Sequence of chain 1.A:
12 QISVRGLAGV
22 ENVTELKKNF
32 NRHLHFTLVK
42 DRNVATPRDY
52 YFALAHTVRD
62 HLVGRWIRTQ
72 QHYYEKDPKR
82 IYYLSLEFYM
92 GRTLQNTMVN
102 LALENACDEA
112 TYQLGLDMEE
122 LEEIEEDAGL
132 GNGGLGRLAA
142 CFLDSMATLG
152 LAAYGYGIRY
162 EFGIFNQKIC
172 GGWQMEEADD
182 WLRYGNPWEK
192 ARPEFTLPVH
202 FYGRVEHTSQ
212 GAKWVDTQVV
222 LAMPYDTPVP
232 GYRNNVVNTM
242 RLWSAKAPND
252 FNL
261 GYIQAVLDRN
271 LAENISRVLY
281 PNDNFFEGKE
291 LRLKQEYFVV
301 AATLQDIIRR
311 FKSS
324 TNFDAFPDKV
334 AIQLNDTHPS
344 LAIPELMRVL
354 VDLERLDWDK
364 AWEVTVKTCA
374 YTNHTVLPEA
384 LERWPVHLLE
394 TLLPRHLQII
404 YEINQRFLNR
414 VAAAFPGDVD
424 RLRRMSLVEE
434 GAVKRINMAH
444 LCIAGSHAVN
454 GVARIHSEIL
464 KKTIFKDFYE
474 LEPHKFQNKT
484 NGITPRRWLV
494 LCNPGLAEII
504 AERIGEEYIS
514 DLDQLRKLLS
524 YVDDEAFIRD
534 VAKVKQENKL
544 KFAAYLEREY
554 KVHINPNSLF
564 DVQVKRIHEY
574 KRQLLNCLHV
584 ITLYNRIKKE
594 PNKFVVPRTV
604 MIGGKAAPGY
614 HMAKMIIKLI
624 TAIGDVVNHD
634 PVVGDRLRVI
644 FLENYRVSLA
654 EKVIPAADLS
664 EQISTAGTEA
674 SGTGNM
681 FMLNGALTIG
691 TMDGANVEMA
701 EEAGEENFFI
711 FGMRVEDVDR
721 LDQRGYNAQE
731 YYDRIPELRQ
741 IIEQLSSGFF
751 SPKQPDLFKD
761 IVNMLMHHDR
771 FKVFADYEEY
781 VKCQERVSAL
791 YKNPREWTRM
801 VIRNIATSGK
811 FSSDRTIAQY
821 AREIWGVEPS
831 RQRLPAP

A protein and the small-molecule ligand that binds it are described below.
Small molecule (SMILES): O=C(NC(=O)c1ccccc1)N[C@@H]1O[C@H](CO)[C@@H](O)[C@H](O)[C@H]1O

Binding-site contacts:
Ligand atom C13 contacts residue GLU88 of chain 1.A at 3.8 Å.
Ligand atom O3 contacts residue SER674 of chain 1.A at 3.0 Å (h-bond).
Ligand atom O3 contacts residue ALA673 of chain 1.A at 3.3 Å (h-bond).
Ligand atom C6 contacts residue ASN484 of chain 1.A at 3.4 Å.
Ligand atom O4 contacts residue SER674 of chain 1.A at 3.6 Å.
Ligand atom C13 contacts residue ASN282 of chain 1.A at 3.7 Å.
Ligand atom O4 contacts residue GLY675 of chain 1.A at 2.9 Å (h-bond).
Ligand atom C4 contacts residue GLY675 of chain 1.A at 3.8 Å.
Ligand atom O7 contacts residue GLY135 of chain 1.A at 3.5 Å (h-bond).
Ligand atom C8 contacts residue ASP283 of chain 1.A at 3.9 Å.
Ligand atom O3 contacts residue GLY675 of chain 1.A at 3.2 Å (h-bond).
Ligand atom O6 contacts residue VAL455 of chain 1.A at 3.8 Å.
Ligand atom C7 contacts residue LEU136 of chain 1.A at 3.5 Å (hydrophobic).
Ligand atom O2 contacts residue TYR573 of chain 1.A at 3.1 Å (h-bond).
Ligand atom C5 contacts residue GLY135 of chain 1.A at 3.7 Å.
Ligand atom O3 contacts residue GLU672 of chain 1.A at 2.8 Å (salt-bridge).
Ligand atom O8 contacts residue ASN133 of chain 1.A at 3.7 Å.
Ligand atom C2 contacts residue HIS377 of chain 1.A at 3.5 Å.
Ligand atom O6 contacts residue ASN484 of chain 1.A at 2.8 Å (h-bond).
Ligand atom C12 contacts residue ASN282 of chain 1.A at 3.6 Å.
Ligand atom O4 contacts residue ASN484 of chain 1.A at 3.5 Å (h-bond).
Ligand atom C12 contacts residue HIS341 of chain 1.A at 3.8 Å.
Ligand atom O7 contacts residue LEU136 of chain 1.A at 3.0 Å (h-bond).
Ligand atom C5 contacts residue LEU136 of chain 1.A at 3.7 Å (hydrophobic).
Ligand atom C3 contacts residue GLY675 of chain 1.A at 3.8 Å.
Ligand atom O2 contacts residue GLU672 of chain 1.A at 3.1 Å (salt-bridge).
Ligand atom C2 contacts residue GLU672 of chain 1.A at 3.9 Å.
Ligand atom C9 contacts residue ASP283 of chain 1.A at 3.7 Å.
Ligand atom C10 contacts residue ASP283 of chain 1.A at 3.7 Å.
Ligand atom N2 contacts residue LEU136 of chain 1.A at 3.8 Å.
Ligand atom C6 contacts residue GLY135 of chain 1.A at 3.7 Å.
Ligand atom O6 contacts residue LEU139 of chain 1.A at 3.8 Å.
Ligand atom O5 contacts residue HIS377 of chain 1.A at 3.7 Å.
Ligand atom C6 contacts residue HIS377 of chain 1.A at 3.5 Å.
Ligand atom O6 contacts residue HIS377 of chain 1.A at 2.7 Å (h-bond).
Ligand atom C3 contacts residue GLU672 of chain 1.A at 3.4 Å.
Ligand atom C13 contacts residue HIS341 of chain 1.A at 3.8 Å.
Ligand atom C14 contacts residue GLU88 of chain 1.A at 3.4 Å.
Ligand atom O5 contacts residue LEU136 of chain 1.A at 3.5 Å (h-bond).
Ligand atom O8 contacts residue ASP283 of chain 1.A at 3.7 Å.